The protein below binds the small molecule below.
Small molecule (SMILES): OC[C@H]1O[C@H](O)[C@@H](O)[C@@H](O)[C@@H]1O

Binding-site contacts:
Ligand atom O6 contacts residue PRO308 of chain 4.A at 4.1 Å.
Ligand atom C2 contacts residue BMA3 of chain 2.B at 3.4 Å.
Ligand atom C1 contacts residue BMA3 of chain 2.B at 3.1 Å.
Ligand atom O4 contacts residue BMA3 of chain 2.B at 4.2 Å.
Ligand atom C3 contacts residue THR309 of chain 4.A at 4.5 Å.
Ligand atom C6 contacts residue THR309 of chain 4.A at 4.1 Å.
Ligand atom C4 contacts residue THR309 of chain 4.A at 4.2 Å.
Ligand atom C6 contacts residue PRO308 of chain 4.A at 4.0 Å (hydrophobic).
Ligand atom C6 contacts residue BMA3 of chain 2.B at 4.5 Å.
Ligand atom C4 contacts residue BMA3 of chain 2.B at 3.7 Å.
Ligand atom O4 contacts residue THR309 of chain 4.A at 3.6 Å (h-bond).
Ligand atom O3 contacts residue BMA3 of chain 2.B at 4.2 Å.
Ligand atom C5 contacts residue BMA3 of chain 2.B at 3.2 Å.
Ligand atom O5 contacts residue BMA3 of chain 2.B at 3.5 Å (h-bond).
Ligand atom C5 contacts residue THR309 of chain 4.A at 4.0 Å.
Ligand atom C3 contacts residue BMA3 of chain 2.B at 3.1 Å.

Sequence of chain 4.A:
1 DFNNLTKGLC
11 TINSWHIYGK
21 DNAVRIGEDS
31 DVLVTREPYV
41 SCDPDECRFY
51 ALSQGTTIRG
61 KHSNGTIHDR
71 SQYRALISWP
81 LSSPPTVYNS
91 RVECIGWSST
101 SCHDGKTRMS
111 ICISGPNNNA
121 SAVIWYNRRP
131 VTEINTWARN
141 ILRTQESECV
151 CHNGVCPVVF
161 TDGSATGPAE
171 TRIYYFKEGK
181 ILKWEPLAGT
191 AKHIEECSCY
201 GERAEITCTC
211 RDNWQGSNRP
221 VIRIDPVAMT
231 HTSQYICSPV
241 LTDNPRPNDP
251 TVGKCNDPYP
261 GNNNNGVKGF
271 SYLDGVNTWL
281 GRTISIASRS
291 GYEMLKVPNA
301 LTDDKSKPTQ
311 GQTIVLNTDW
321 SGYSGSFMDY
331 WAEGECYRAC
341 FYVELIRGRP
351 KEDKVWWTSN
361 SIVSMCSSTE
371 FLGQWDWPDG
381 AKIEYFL